Binding-site contacts:
Ligand atom C5 contacts residue ASN174 of chain 1.E at 3.7 Å.
Ligand atom N2 contacts residue ASN146 of chain 1.E at 4.0 Å.
Ligand atom O6 contacts residue GLY175 of chain 1.E at 4.2 Å.
Ligand atom C3 contacts residue ASN174 of chain 1.E at 3.8 Å.
Ligand atom C7 contacts residue ASN174 of chain 1.E at 3.8 Å.
Ligand atom O6 contacts residue GLY199 of chain 1.E at 3.7 Å.
Ligand atom C8 contacts residue ARG145 of chain 1.E at 4.2 Å.
Ligand atom O5 contacts residue ASN174 of chain 1.E at 2.4 Å (h-bond).
Ligand atom O7 contacts residue ASN146 of chain 1.E at 2.8 Å (h-bond).
Ligand atom C1 contacts residue ASN174 of chain 1.E at 1.4 Å.
Ligand atom O5 contacts residue GLY175 of chain 1.E at 4.1 Å.
Ligand atom C2 contacts residue ASN146 of chain 1.E at 4.2 Å.
Ligand atom C4 contacts residue ASN174 of chain 1.E at 4.2 Å.
Ligand atom C7 contacts residue ASN146 of chain 1.E at 3.4 Å.
Ligand atom N2 contacts residue ASN174 of chain 1.E at 2.9 Å (h-bond).
Ligand atom O7 contacts residue ASN174 of chain 1.E at 4.3 Å.
Ligand atom C6 contacts residue ASN174 of chain 1.E at 4.3 Å.
Ligand atom O6 contacts residue ASN174 of chain 1.E at 3.8 Å.
Ligand atom C8 contacts residue ASN146 of chain 1.E at 4.2 Å.
Ligand atom C2 contacts residue ASN174 of chain 1.E at 2.5 Å.

A small-molecule ligand and the protein it binds are described below.
Small molecule (SMILES): CC(=O)N[C@@H]1[C@@H](O)[C@H](O)[C@@H](CO)O[C@H]1O

Sequence of chain 1.E:
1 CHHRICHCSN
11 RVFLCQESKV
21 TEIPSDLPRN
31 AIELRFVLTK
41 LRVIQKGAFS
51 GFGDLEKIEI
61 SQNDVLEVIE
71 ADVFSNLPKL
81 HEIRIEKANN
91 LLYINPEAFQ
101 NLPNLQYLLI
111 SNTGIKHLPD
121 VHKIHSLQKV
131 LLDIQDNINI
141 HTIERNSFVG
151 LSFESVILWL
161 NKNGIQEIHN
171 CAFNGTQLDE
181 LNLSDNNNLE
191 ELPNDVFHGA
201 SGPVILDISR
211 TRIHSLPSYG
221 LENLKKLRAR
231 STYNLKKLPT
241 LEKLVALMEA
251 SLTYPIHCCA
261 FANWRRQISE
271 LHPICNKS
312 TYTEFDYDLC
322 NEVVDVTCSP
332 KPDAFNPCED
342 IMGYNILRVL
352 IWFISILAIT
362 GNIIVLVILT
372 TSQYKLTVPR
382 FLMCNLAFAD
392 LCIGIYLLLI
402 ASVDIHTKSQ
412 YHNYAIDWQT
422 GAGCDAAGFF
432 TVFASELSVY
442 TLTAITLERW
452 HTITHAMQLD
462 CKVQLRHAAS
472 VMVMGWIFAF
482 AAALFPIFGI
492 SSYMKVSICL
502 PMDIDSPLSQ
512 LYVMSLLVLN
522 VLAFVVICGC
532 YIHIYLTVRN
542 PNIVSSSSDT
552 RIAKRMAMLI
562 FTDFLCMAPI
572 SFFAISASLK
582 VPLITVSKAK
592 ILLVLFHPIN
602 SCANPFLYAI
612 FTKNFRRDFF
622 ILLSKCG